A small-molecule ligand and the protein it binds are described below.
Small molecule (SMILES): O=C(O)[C@@](O)(COP(=O)(O)O)[C@H](O)[C@H](O)COP(=O)(O)O

Binding-site contacts:
Ligand atom O3P contacts residue GLY391 of chain 2.B at 2.9 Å (h-bond).
Ligand atom O2 contacts residue ILE185 of chain 2.B at 3.4 Å.
Ligand atom O4 contacts residue SER389 of chain 2.B at 3.0 Å (h-bond).
Ligand atom O5P contacts residue ARG309 of chain 2.B at 2.8 Å (salt-bridge).
Ligand atom O7 contacts residue MG1 of chain 2.G at 2.2 Å.
Ligand atom O1P contacts residue GLY415 of chain 2.B at 2.8 Å (h-bond).
Ligand atom O4P contacts residue HIS342 of chain 2.B at 2.9 Å (h-bond).
Ligand atom O1 contacts residue LYS187 of chain 2.B at 3.0 Å (salt-bridge).
Ligand atom O7 contacts residue GLU215 of chain 2.B at 3.2 Å (salt-bridge).
Ligand atom C contacts residue ASN132 of chain 2.A at 3.2 Å.
Ligand atom O2 contacts residue KCX212 of chain 2.B at 3.1 Å (h-bond).
Ligand atom O3P contacts residue LYS350 of chain 2.B at 2.8 Å (salt-bridge).
Ligand atom O7 contacts residue LYS187 of chain 2.B at 3.1 Å (salt-bridge).
Ligand atom O5 contacts residue MET351 of chain 2.B at 3.5 Å.
Ligand atom O6P contacts residue ARG309 of chain 2.B at 2.9 Å (salt-bridge).
Ligand atom C contacts residue LYS187 of chain 2.B at 3.3 Å.
Ligand atom O3 contacts residue ASN132 of chain 2.A at 3.1 Å (h-bond).
Ligand atom O7 contacts residue ASP214 of chain 2.B at 3.1 Å (salt-bridge).
Ligand atom O4 contacts residue GLY390 of chain 2.B at 3.0 Å (h-bond).
Ligand atom O2P contacts residue GLY414 of chain 2.B at 2.8 Å (h-bond).
Ligand atom O1P contacts residue LYS187 of chain 2.B at 3.4 Å.
Ligand atom O7 contacts residue ASN132 of chain 2.A at 2.8 Å (h-bond).
Ligand atom O7 contacts residue LYS189 of chain 2.B at 2.7 Å (salt-bridge).
Ligand atom O2 contacts residue ASP214 of chain 2.B at 3.3 Å (salt-bridge).
Ligand atom O2 contacts residue LYS187 of chain 2.B at 3.0 Å (salt-bridge).
Ligand atom C3 contacts residue KCX212 of chain 2.B at 2.9 Å.
Ligand atom O6 contacts residue ASN132 of chain 2.A at 3.5 Å (h-bond).
Ligand atom C contacts residue MG1 of chain 2.G at 2.9 Å.
Ligand atom O1 contacts residue ILE185 of chain 2.B at 3.6 Å.
Ligand atom O3 contacts residue GLU215 of chain 2.B at 3.0 Å (salt-bridge).
Ligand atom O6P contacts residue HIS342 of chain 2.B at 3.5 Å.
Ligand atom O3 contacts residue MG1 of chain 2.G at 2.2 Å.
Ligand atom C2 contacts residue MG1 of chain 2.G at 2.9 Å.
Ligand atom O2 contacts residue MG1 of chain 2.G at 2.3 Å.
Ligand atom O4P contacts residue SER389 of chain 2.B at 3.1 Å (h-bond).
Ligand atom O3 contacts residue HIS308 of chain 2.B at 2.7 Å (h-bond).
Ligand atom O3 contacts residue KCX212 of chain 2.B at 2.7 Å (h-bond).
Ligand atom O1P contacts residue THR74 of chain 2.A at 2.9 Å (h-bond).
Ligand atom O6 contacts residue LYS350 of chain 2.B at 2.9 Å (salt-bridge).
Ligand atom C3 contacts residue MG1 of chain 2.G at 3.1 Å.

Sequence of chain 2.A:
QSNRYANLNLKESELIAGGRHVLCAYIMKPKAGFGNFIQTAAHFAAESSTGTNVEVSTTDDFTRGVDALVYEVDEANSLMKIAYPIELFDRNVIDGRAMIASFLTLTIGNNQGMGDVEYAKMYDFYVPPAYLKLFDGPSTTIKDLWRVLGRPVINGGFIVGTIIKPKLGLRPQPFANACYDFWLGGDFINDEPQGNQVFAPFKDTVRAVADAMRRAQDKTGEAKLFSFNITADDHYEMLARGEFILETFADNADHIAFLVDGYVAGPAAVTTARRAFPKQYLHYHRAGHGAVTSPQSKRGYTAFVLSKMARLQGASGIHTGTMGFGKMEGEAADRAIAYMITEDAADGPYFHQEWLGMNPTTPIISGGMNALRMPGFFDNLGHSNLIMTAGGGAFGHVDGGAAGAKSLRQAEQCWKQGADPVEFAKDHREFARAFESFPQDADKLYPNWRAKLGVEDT

Sequence of chain 2.B:
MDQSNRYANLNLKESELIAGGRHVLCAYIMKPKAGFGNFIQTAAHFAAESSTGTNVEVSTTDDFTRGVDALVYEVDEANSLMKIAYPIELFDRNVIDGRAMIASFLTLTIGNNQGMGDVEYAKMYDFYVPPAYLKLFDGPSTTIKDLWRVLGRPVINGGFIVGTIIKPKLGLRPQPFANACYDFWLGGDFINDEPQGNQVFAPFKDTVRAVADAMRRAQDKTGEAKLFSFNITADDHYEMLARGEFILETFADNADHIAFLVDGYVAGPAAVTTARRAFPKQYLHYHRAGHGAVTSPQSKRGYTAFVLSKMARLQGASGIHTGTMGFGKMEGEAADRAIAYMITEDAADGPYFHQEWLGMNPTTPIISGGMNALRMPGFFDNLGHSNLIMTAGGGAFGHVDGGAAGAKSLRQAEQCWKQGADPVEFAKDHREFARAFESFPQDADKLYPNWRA